Binding-site contacts:
Ligand atom C7 contacts residue ASN1054 of chain 1.A at 3.8 Å.
Ligand atom O7 contacts residue ASN1054 of chain 1.A at 4.2 Å.
Ligand atom C1 contacts residue ASN1054 of chain 1.A at 1.4 Å.
Ligand atom C5 contacts residue ASN1054 of chain 1.A at 3.7 Å.
Ligand atom C8 contacts residue GLN875 of chain 1.C at 3.5 Å.
Ligand atom N2 contacts residue ASN1054 of chain 1.A at 2.9 Å (h-bond).
Ligand atom C4 contacts residue ASN1054 of chain 1.A at 4.3 Å.
Ligand atom O5 contacts residue ASN1054 of chain 1.A at 2.4 Å (h-bond).
Ligand atom C2 contacts residue ASN1054 of chain 1.A at 2.5 Å.
Ligand atom C3 contacts residue ASN1054 of chain 1.A at 3.8 Å.

Sequence of chain 1.A:
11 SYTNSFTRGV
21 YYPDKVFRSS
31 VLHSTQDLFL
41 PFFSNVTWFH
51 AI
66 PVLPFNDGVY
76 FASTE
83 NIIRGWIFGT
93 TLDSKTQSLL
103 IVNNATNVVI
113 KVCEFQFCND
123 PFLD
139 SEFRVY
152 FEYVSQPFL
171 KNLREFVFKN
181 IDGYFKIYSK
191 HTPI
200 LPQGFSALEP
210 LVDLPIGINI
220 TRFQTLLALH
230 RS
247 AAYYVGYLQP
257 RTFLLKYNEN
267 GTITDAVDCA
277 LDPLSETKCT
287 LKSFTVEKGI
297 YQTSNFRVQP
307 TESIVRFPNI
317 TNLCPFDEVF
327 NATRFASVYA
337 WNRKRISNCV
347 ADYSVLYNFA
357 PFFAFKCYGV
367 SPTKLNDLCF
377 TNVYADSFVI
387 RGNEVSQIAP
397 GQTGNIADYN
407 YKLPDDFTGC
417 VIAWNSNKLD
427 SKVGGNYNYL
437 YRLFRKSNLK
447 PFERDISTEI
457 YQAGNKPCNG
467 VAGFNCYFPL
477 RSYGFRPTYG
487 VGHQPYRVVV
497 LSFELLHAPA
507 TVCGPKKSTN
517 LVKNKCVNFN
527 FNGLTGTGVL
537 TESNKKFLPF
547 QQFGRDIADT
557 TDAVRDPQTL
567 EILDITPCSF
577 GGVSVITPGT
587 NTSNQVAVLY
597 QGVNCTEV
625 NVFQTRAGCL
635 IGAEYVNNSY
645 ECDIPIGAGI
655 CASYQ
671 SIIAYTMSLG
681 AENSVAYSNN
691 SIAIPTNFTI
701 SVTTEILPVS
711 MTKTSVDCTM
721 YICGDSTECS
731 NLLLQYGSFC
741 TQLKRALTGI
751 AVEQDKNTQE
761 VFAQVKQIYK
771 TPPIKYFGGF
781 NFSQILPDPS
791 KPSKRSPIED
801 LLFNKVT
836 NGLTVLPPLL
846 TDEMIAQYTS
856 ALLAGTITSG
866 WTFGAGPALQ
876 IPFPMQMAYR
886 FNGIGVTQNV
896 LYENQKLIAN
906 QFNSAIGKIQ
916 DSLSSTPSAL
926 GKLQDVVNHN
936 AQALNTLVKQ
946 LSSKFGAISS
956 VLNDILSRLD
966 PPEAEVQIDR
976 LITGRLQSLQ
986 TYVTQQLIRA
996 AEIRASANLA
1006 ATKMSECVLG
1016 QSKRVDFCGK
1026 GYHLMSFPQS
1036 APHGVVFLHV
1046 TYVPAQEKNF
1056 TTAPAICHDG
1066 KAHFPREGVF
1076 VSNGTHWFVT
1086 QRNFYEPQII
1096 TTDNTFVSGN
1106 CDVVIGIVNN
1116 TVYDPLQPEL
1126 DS

Sequence of chain 1.C:
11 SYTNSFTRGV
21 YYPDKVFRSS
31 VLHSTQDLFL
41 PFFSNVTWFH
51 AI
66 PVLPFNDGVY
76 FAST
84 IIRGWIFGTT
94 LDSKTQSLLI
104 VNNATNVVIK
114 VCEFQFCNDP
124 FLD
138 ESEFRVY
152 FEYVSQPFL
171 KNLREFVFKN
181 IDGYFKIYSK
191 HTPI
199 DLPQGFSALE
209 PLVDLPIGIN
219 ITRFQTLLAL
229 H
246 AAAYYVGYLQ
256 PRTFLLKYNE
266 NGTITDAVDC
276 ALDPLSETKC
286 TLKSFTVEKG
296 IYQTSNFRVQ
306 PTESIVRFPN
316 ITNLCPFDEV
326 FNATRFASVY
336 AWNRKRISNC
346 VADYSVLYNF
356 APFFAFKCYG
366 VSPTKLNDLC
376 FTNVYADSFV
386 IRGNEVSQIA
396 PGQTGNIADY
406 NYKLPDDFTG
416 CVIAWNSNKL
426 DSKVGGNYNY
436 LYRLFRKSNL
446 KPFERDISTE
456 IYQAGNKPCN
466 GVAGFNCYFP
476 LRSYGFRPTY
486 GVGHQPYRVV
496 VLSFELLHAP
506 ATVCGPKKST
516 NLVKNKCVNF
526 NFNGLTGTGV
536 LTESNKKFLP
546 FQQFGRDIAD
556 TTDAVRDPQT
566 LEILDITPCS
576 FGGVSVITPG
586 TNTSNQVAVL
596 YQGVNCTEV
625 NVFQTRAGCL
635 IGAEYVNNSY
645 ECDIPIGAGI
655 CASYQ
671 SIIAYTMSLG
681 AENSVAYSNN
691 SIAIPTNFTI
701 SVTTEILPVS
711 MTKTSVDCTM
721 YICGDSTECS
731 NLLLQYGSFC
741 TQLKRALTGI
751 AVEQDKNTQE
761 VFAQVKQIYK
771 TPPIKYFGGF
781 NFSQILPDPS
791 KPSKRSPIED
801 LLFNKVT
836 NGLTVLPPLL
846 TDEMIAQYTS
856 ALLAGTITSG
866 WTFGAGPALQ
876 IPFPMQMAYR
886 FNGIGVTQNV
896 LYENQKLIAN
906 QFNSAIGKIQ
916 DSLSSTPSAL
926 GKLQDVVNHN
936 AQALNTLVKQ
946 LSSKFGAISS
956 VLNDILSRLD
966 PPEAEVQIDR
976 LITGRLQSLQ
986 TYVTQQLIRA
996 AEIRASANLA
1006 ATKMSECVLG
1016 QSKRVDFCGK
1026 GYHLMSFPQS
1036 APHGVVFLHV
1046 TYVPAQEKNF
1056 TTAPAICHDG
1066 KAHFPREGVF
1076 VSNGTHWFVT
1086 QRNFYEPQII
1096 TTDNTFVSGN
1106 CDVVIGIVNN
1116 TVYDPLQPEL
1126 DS

A small-molecule ligand and the protein it binds are described below.
Small molecule (SMILES): CC(=O)N[C@@H]1[C@@H](O)[C@H](O)[C@@H](CO)O[C@H]1O